A small-molecule ligand and the protein it binds are described below.
Small molecule (SMILES): CC(=O)C1=C(O)C(=O)N(c2ccc(Cl)cc2F)[C@@H]1C1CCCCC1

Binding-site contacts:
Ligand atom C15 contacts residue PHE483 of chain 1.A at 3.6 Å (hydrophobic).
Ligand atom C14 contacts residue LEU91 of chain 1.A at 3.8 Å (hydrophobic).
Ligand atom O1 contacts residue GLU481 of chain 1.A at 3.5 Å (salt-bridge).
Ligand atom CL contacts residue VAL73 of chain 1.A at 3.6 Å.
Ligand atom O2 contacts residue GLU481 of chain 1.A at 3.5 Å (salt-bridge).
Ligand atom C2 contacts residue LYS482 of chain 1.A at 3.9 Å.
Ligand atom C contacts residue ARG408 of chain 1.A at 3.4 Å.
Ligand atom O2 contacts residue LYS482 of chain 1.A at 3.5 Å (salt-bridge).
Ligand atom C contacts residue ALA412 of chain 1.A at 3.6 Å (hydrophobic).
Ligand atom C3 contacts residue LYS482 of chain 1.A at 3.5 Å.
Ligand atom C8 contacts residue VAL415 of chain 1.A at 3.6 Å (hydrophobic).
Ligand atom C10 contacts residue LEU91 of chain 1.A at 3.9 Å (hydrophobic).
Ligand atom O contacts residue LYS482 of chain 1.A at 4.1 Å.
Ligand atom C7 contacts residue ALA412 of chain 1.A at 4.1 Å (hydrophobic).
Ligand atom C4 contacts residue PHE483 of chain 1.A at 3.8 Å (hydrophobic).
Ligand atom C15 contacts residue LEU91 of chain 1.A at 3.8 Å (hydrophobic).
Ligand atom F contacts residue PHE483 of chain 1.A at 4.1 Å.
Ligand atom F contacts residue VAL415 of chain 1.A at 4.0 Å.
Ligand atom O2 contacts residue GLY480 of chain 1.A at 4.0 Å.
Ligand atom F contacts residue TYR476 of chain 1.A at 3.5 Å.
Ligand atom C10 contacts residue THR87 of chain 1.A at 3.4 Å.
Ligand atom C7 contacts residue VAL415 of chain 1.A at 3.9 Å (hydrophobic).
Ligand atom O contacts residue ALA412 of chain 1.A at 4.0 Å.
Ligand atom N contacts residue LYS482 of chain 1.A at 3.9 Å.
Ligand atom C8 contacts residue ALA412 of chain 1.A at 3.7 Å (hydrophobic).
Ligand atom C1 contacts residue LYS482 of chain 1.A at 4.0 Å.
Ligand atom CL contacts residue PHE483 of chain 1.A at 3.7 Å.
Ligand atom O1 contacts residue GLY480 of chain 1.A at 3.1 Å.
Ligand atom O1 contacts residue LYS482 of chain 1.A at 3.3 Å (salt-bridge).
Ligand atom C16 contacts residue TYR476 of chain 1.A at 3.8 Å (hydrophobic).
Ligand atom CL contacts residue LEU77 of chain 1.A at 4.0 Å.
Ligand atom C17 contacts residue PHE483 of chain 1.A at 3.9 Å (hydrophobic).
Ligand atom C14 contacts residue TYR486 of chain 1.A at 4.0 Å (hydrophobic).
Ligand atom C16 contacts residue PHE483 of chain 1.A at 3.6 Å (hydrophobic).
Ligand atom C9 contacts residue ARG148 of chain 1.A at 4.0 Å.
Ligand atom C1 contacts residue ALA412 of chain 1.A at 4.0 Å (hydrophobic).
Ligand atom C4 contacts residue LYS482 of chain 1.A at 3.4 Å.
Ligand atom O1 contacts residue PHE483 of chain 1.A at 3.0 Å (h-bond).
Ligand atom C13 contacts residue TYR486 of chain 1.A at 3.9 Å (hydrophobic).
Ligand atom C4 contacts residue GLY480 of chain 1.A at 4.0 Å.

Sequence of chain 1.A:
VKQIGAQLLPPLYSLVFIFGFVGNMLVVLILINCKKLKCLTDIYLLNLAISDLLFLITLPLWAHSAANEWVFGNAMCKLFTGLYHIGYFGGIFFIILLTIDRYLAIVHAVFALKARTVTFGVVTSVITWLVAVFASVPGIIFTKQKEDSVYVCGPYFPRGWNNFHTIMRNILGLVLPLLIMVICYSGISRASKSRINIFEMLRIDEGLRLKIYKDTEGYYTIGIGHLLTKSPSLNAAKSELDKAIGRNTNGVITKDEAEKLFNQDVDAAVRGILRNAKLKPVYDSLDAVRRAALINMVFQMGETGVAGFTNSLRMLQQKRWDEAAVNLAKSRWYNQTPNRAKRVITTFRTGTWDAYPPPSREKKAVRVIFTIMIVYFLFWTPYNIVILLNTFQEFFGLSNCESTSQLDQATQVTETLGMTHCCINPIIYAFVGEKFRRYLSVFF